Sequence of chain 1.C:
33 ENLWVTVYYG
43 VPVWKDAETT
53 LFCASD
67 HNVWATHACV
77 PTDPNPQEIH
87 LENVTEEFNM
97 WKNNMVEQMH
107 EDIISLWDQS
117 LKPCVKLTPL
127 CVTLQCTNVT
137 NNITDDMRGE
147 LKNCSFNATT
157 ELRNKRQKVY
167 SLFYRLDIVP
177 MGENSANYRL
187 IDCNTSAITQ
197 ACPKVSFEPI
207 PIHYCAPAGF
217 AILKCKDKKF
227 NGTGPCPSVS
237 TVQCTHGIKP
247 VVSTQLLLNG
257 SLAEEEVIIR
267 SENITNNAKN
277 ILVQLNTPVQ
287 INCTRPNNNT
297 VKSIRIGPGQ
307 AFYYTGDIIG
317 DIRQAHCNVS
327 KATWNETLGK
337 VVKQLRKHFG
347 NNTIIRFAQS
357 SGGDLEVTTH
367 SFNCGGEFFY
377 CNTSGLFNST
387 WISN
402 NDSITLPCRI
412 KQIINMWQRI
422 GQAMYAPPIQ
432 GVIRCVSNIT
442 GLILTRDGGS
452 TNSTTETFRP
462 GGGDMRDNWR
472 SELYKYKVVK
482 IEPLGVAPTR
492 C

A small-molecule ligand and the protein it binds are described below.
Small molecule (SMILES): CC(=O)N[C@@H]1[C@@H](O)[C@H](O)[C@@H](CO)O[C@H]1O

Binding-site contacts:
Ligand atom N2 contacts residue ASN134 of chain 1.C at 3.0 Å (h-bond).
Ligand atom C4 contacts residue ASN134 of chain 1.C at 4.4 Å.
Ligand atom C2 contacts residue ASN134 of chain 1.C at 2.5 Å.
Ligand atom C8 contacts residue ASN134 of chain 1.C at 3.1 Å.
Ligand atom C1 contacts residue ASN134 of chain 1.C at 1.5 Å.
Ligand atom O5 contacts residue ASN134 of chain 1.C at 2.5 Å (h-bond).
Ligand atom C7 contacts residue ASN134 of chain 1.C at 3.4 Å.
Ligand atom C3 contacts residue ASN134 of chain 1.C at 3.9 Å.
Ligand atom C5 contacts residue ASN134 of chain 1.C at 3.8 Å.
Ligand atom O7 contacts residue ASN134 of chain 1.C at 3.6 Å (h-bond).